Sequence of chain 1.B:
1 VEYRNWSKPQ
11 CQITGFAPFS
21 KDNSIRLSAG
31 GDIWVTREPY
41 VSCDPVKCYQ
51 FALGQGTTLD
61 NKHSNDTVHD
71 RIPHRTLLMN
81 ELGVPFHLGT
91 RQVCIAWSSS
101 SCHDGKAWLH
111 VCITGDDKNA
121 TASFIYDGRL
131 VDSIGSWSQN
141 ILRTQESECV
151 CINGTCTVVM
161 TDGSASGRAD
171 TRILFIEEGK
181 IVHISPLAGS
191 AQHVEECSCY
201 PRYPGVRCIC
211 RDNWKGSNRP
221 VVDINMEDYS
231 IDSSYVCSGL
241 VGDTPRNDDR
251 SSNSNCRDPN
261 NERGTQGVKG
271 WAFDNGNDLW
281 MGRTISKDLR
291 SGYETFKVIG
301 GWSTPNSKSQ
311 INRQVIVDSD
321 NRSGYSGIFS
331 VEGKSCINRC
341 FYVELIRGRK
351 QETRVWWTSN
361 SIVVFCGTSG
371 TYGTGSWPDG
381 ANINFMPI

Binding-site contacts:
Ligand atom C7 contacts residue TYR203 of chain 1.B at 4.4 Å (hydrophobic).
Ligand atom C7 contacts residue NAG1 of chain 1.J at 3.9 Å.
Ligand atom C2 contacts residue ASN5 of chain 1.B at 2.5 Å.
Ligand atom O6 contacts residue GLU2 of chain 1.B at 3.9 Å.
Ligand atom C8 contacts residue SER7 of chain 1.B at 3.2 Å.
Ligand atom O7 contacts residue NAG1 of chain 1.J at 3.2 Å (h-bond).
Ligand atom C8 contacts residue NAG2 of chain 1.J at 3.9 Å.
Ligand atom N2 contacts residue ASN5 of chain 1.B at 3.6 Å (h-bond).
Ligand atom O7 contacts residue TYR203 of chain 1.B at 3.6 Å (h-bond).
Ligand atom O7 contacts residue ASN5 of chain 1.B at 3.6 Å (h-bond).
Ligand atom O6 contacts residue TYR3 of chain 1.B at 3.6 Å (h-bond).
Ligand atom O4 contacts residue ASN5 of chain 1.B at 4.5 Å.
Ligand atom C2 contacts residue NAG2 of chain 1.J at 3.5 Å.
Ligand atom O7 contacts residue SER7 of chain 1.B at 2.8 Å (h-bond).
Ligand atom C1 contacts residue ASN5 of chain 1.B at 1.4 Å.
Ligand atom O3 contacts residue NAG2 of chain 1.J at 2.7 Å.
Ligand atom O5 contacts residue SER7 of chain 1.B at 3.5 Å.
Ligand atom C8 contacts residue NAG1 of chain 1.J at 4.4 Å.
Ligand atom O5 contacts residue ASN5 of chain 1.B at 2.3 Å (h-bond).
Ligand atom O6 contacts residue ASN5 of chain 1.B at 2.6 Å (h-bond).
Ligand atom C5 contacts residue ASN5 of chain 1.B at 3.0 Å.
Ligand atom C2 contacts residue SER7 of chain 1.B at 4.4 Å.
Ligand atom C4 contacts residue ASN5 of chain 1.B at 3.2 Å.
Ligand atom O7 contacts residue NAG2 of chain 1.J at 4.5 Å.
Ligand atom N2 contacts residue NAG2 of chain 1.J at 3.0 Å.
Ligand atom C8 contacts residue GLU2 of chain 1.B at 4.4 Å.
Ligand atom C7 contacts residue ASN5 of chain 1.B at 4.0 Å.
Ligand atom C7 contacts residue NAG2 of chain 1.J at 3.7 Å.
Ligand atom C3 contacts residue NAG2 of chain 1.J at 3.6 Å.
Ligand atom C1 contacts residue SER7 of chain 1.B at 3.6 Å.
Ligand atom C8 contacts residue TYR203 of chain 1.B at 4.5 Å (hydrophobic).
Ligand atom C6 contacts residue ASN5 of chain 1.B at 3.4 Å.
Ligand atom C3 contacts residue ASN5 of chain 1.B at 3.5 Å.
Ligand atom N2 contacts residue SER7 of chain 1.B at 3.6 Å.
Ligand atom C7 contacts residue SER7 of chain 1.B at 2.9 Å.

The small molecule below binds the protein below.
Small molecule (SMILES): CC(=O)N[C@H]1[C@H](O[C@H]2[C@H](O)[C@@H](NC(C)=O)CO[C@@H]2CO)O[C@H](CO)[C@@H](O)[C@@H]1O